This protein binds this small molecule.
Small molecule (SMILES): CC(=O)N[C@@H]1[C@@H](O)[C@H](O)[C@@H](CO)O[C@H]1O

Sequence of chain 1.A:
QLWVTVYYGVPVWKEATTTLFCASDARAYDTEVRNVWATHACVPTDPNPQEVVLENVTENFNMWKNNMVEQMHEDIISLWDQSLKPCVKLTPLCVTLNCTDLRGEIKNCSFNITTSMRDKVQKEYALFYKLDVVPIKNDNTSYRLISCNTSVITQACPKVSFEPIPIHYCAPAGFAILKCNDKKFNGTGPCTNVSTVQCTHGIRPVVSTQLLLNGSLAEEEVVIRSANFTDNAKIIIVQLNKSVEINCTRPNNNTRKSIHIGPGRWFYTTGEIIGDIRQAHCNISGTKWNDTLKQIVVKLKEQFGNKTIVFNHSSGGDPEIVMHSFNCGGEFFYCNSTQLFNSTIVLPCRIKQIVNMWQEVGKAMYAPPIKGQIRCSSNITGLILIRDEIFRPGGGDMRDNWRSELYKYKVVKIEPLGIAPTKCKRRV

Binding-site contacts:
Ligand atom C2 contacts residue ASN135 of chain 1.A at 2.5 Å.
Ligand atom O7 contacts residue ASN135 of chain 1.A at 3.4 Å (h-bond).
Ligand atom C8 contacts residue ASN135 of chain 1.A at 3.8 Å.
Ligand atom O5 contacts residue ASN135 of chain 1.A at 2.4 Å (h-bond).
Ligand atom C4 contacts residue ASN135 of chain 1.A at 4.2 Å.
Ligand atom C5 contacts residue ASN135 of chain 1.A at 3.7 Å.
Ligand atom C1 contacts residue ASN135 of chain 1.A at 1.5 Å.
Ligand atom N2 contacts residue ASN135 of chain 1.A at 2.9 Å (h-bond).
Ligand atom C3 contacts residue ASN135 of chain 1.A at 3.8 Å.
Ligand atom C7 contacts residue ASN135 of chain 1.A at 3.3 Å.